The small molecule below binds the protein below.
Small molecule (SMILES): CC(=O)N[C@@H]1[C@@H](O)[C@H](O)[C@@H](CO)O[C@H]1O

Sequence of chain 1.E:
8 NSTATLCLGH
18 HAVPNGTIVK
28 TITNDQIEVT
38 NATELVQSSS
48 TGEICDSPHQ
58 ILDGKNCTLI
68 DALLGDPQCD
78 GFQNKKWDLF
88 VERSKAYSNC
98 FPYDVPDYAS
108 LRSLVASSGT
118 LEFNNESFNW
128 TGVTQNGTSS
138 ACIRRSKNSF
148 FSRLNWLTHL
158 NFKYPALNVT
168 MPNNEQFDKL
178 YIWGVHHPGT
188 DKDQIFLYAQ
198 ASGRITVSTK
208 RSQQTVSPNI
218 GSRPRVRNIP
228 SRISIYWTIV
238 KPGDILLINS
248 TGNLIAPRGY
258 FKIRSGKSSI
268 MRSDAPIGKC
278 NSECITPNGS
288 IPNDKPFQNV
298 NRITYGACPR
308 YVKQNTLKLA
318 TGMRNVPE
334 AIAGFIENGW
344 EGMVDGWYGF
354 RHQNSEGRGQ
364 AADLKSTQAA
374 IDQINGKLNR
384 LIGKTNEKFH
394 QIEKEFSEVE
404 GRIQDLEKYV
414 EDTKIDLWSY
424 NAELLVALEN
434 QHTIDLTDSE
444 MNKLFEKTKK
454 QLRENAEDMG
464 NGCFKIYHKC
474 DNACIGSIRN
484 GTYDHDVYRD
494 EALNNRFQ

Sequence of chain 1.D:
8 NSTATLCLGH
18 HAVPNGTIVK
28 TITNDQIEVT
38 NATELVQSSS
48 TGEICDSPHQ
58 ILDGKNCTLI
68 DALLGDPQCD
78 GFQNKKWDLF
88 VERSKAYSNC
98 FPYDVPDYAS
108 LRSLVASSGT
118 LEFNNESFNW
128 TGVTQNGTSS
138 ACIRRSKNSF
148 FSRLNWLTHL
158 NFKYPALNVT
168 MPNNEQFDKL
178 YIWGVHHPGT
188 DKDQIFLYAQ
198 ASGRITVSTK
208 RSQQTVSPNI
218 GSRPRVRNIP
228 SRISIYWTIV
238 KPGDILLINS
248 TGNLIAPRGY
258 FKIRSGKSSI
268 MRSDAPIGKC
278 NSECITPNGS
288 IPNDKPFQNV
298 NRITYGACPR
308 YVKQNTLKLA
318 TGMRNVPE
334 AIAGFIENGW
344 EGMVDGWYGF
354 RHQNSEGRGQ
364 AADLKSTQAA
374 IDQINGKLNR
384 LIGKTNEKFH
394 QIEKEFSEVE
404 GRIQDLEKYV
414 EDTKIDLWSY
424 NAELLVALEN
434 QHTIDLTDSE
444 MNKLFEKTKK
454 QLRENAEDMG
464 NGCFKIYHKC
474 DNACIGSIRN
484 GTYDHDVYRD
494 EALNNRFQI

Binding-site contacts:
Ligand atom C6 contacts residue ASN165 of chain 1.D at 4.4 Å.
Ligand atom C7 contacts residue ASN246 of chain 1.D at 3.2 Å.
Ligand atom C8 contacts residue ILE217 of chain 1.E at 4.0 Å (hydrophobic).
Ligand atom N2 contacts residue ASN246 of chain 1.D at 2.8 Å (h-bond).
Ligand atom O7 contacts residue ASN246 of chain 1.D at 3.1 Å (h-bond).
Ligand atom C7 contacts residue THR248 of chain 1.D at 4.1 Å.
Ligand atom O6 contacts residue ASN165 of chain 1.D at 4.2 Å.
Ligand atom C8 contacts residue ASN246 of chain 1.D at 4.3 Å.
Ligand atom C1 contacts residue ASN246 of chain 1.D at 1.4 Å.
Ligand atom O6 contacts residue ALA163 of chain 1.D at 3.7 Å.
Ligand atom C8 contacts residue ARG201 of chain 1.D at 3.4 Å.
Ligand atom O3 contacts residue ALA163 of chain 1.D at 4.3 Å.
Ligand atom C1 contacts residue GLY218 of chain 1.E at 4.4 Å.
Ligand atom O5 contacts residue ASN165 of chain 1.D at 4.3 Å.
Ligand atom C5 contacts residue ASN246 of chain 1.D at 3.7 Å.
Ligand atom C7 contacts residue ARG201 of chain 1.D at 4.3 Å.
Ligand atom C4 contacts residue ASN246 of chain 1.D at 4.2 Å.
Ligand atom C2 contacts residue ASN246 of chain 1.D at 2.4 Å.
Ligand atom O7 contacts residue ARG201 of chain 1.D at 4.0 Å.
Ligand atom O4 contacts residue ALA163 of chain 1.D at 4.4 Å.
Ligand atom O5 contacts residue ASN246 of chain 1.D at 2.4 Å (h-bond).
Ligand atom O6 contacts residue ASN246 of chain 1.D at 4.5 Å.
Ligand atom C5 contacts residue NAG1 of chain 1.G at 4.0 Å.
Ligand atom C4 contacts residue ALA163 of chain 1.D at 3.8 Å (hydrophobic).
Ligand atom O3 contacts residue THR248 of chain 1.D at 3.9 Å.
Ligand atom C3 contacts residue ASN246 of chain 1.D at 3.8 Å.
Ligand atom O7 contacts residue THR248 of chain 1.D at 3.7 Å.
Ligand atom O7 contacts residue SER247 of chain 1.D at 3.4 Å (h-bond).
Ligand atom N2 contacts residue ILE217 of chain 1.E at 4.1 Å.
Ligand atom C3 contacts residue ALA163 of chain 1.D at 4.5 Å (hydrophobic).
Ligand atom O5 contacts residue NAG1 of chain 1.G at 4.5 Å.
Ligand atom C6 contacts residue NAG1 of chain 1.G at 3.4 Å.
Ligand atom C8 contacts residue THR203 of chain 1.D at 4.4 Å.